Sequence of chain 1.I:
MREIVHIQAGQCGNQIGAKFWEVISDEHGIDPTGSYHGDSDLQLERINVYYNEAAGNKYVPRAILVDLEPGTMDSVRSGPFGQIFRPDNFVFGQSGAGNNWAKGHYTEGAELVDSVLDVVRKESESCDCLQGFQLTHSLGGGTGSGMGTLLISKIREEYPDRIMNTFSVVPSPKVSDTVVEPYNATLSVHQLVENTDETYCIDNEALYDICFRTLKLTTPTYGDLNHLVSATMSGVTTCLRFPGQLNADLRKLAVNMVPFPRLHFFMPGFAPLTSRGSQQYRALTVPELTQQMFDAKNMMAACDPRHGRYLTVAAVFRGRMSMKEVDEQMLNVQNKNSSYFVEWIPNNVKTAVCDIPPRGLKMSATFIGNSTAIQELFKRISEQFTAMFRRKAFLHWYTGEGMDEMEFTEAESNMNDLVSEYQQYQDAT

The protein below binds the small molecule below.
Small molecule (SMILES): Nc1nc2c(ncn2[C@@H]2O[C@H](CO[P](=O)(O)C[P](=O)(O)OP(=O)(O)O)[C@@H](O)[C@H]2O)c(=O)[nH]1

Binding-site contacts:
Ligand atom O6 contacts residue ASN226 of chain 1.I at 3.0 Å (h-bond).
Ligand atom O3G contacts residue ALA97 of chain 1.I at 3.3 Å.
Ligand atom O2B contacts residue THR143 of chain 1.I at 3.3 Å (h-bond).
Ligand atom O1B contacts residue GLY10 of chain 1.I at 3.3 Å.
Ligand atom O2G contacts residue MG1 of chain 1.DA at 2.1 Å.
Ligand atom O2A contacts residue CYS12 of chain 1.I at 3.1 Å (h-bond).
Ligand atom O1G contacts residue GLY142 of chain 1.I at 3.4 Å (h-bond).
Ligand atom PA contacts residue SER138 of chain 1.I at 3.3 Å.
Ligand atom O1B contacts residue MG1 of chain 1.DA at 2.1 Å.
Ligand atom O3' contacts residue THR178 of chain 1.I at 3.4 Å (h-bond).
Ligand atom O6 contacts residue GLN15 of chain 1.I at 3.4 Å (h-bond).
Ligand atom PG contacts residue GLY142 of chain 1.I at 3.4 Å.
Ligand atom C3A contacts residue MG1 of chain 1.DA at 2.5 Å.
Ligand atom O1B contacts residue THR143 of chain 1.I at 3.4 Å.
Ligand atom PB contacts residue MG1 of chain 1.DA at 2.5 Å.
Ligand atom O3B contacts residue GLY142 of chain 1.I at 2.6 Å (h-bond).
Ligand atom O2' contacts residue ASP177 of chain 1.I at 3.0 Å (salt-bridge).
Ligand atom C4 contacts residue CYS12 of chain 1.I at 3.5 Å (hydrophobic).
Ligand atom O6 contacts residue TYR222 of chain 1.I at 3.2 Å.
Ligand atom O1A contacts residue CYS12 of chain 1.I at 2.9 Å (h-bond).
Ligand atom PG contacts residue MG1 of chain 1.DA at 3.2 Å.
Ligand atom C3' contacts residue THR178 of chain 1.I at 3.4 Å.
Ligand atom O5' contacts residue SER138 of chain 1.I at 3.1 Å (h-bond).
Ligand atom N2 contacts residue ASN226 of chain 1.I at 3.3 Å (h-bond).
Ligand atom O5' contacts residue GLY141 of chain 1.I at 3.2 Å (h-bond).
Ligand atom N1 contacts residue CYS12 of chain 1.I at 3.4 Å (h-bond).
Ligand atom O2B contacts residue GLY10 of chain 1.I at 3.4 Å.
Ligand atom O2A contacts residue SER138 of chain 1.I at 2.6 Å (h-bond).
Ligand atom N1 contacts residue ASN226 of chain 1.I at 3.1 Å (h-bond).
Ligand atom O1B contacts residue GLN11 of chain 1.I at 3.2 Å (h-bond).
Ligand atom O3G contacts residue ASN99 of chain 1.I at 3.4 Å (h-bond).
Ligand atom O2A contacts residue GLN11 of chain 1.I at 2.7 Å (h-bond).
Ligand atom O3B contacts residue THR143 of chain 1.I at 3.0 Å (h-bond).
Ligand atom O1A contacts residue GLN11 of chain 1.I at 3.3 Å.
Ligand atom C6 contacts residue TYR222 of chain 1.I at 3.4 Å (hydrophobic).
Ligand atom O1G contacts residue ASN99 of chain 1.I at 3.3 Å.
Ligand atom N1 contacts residue TYR222 of chain 1.I at 3.4 Å.
Ligand atom O2B contacts residue GLY144 of chain 1.I at 2.8 Å (h-bond).
Ligand atom O3B contacts residue MG1 of chain 1.DA at 3.1 Å.
Ligand atom C2 contacts residue CYS12 of chain 1.I at 3.4 Å (hydrophobic).